Binding-site contacts:
Ligand atom P1 contacts residue TYR79 of chain 1.A at 3.7 Å.
Ligand atom N3 contacts residue TYR109 of chain 1.A at 3.5 Å.
Ligand atom O5P contacts residue ARG81 of chain 1.A at 2.8 Å (salt-bridge).
Ligand atom C2' contacts residue TYR109 of chain 1.A at 3.7 Å (hydrophobic).
Ligand atom C2' contacts residue TYR107 of chain 1.A at 3.7 Å (hydrophobic).
Ligand atom O4P contacts residue CA1 of chain 1.C at 3.1 Å.
Ligand atom P1 contacts residue LYS78 of chain 1.A at 3.9 Å.
Ligand atom N3 contacts residue LEU83 of chain 1.A at 3.9 Å.
Ligand atom O2 contacts residue TYR109 of chain 1.A at 4.1 Å.
Ligand atom C4' contacts residue ARG81 of chain 1.A at 3.8 Å.
Ligand atom O2P contacts residue LYS78 of chain 1.A at 2.8 Å (salt-bridge).
Ligand atom C5M contacts residue TYR107 of chain 1.A at 3.7 Å (hydrophobic).
Ligand atom C3' contacts residue TYR107 of chain 1.A at 3.9 Å (hydrophobic).
Ligand atom O4P contacts residue ASP40 of chain 1.A at 3.4 Å (salt-bridge).
Ligand atom O5' contacts residue ARG35 of chain 1.A at 3.7 Å.
Ligand atom C5 contacts residue LEU83 of chain 1.A at 4.0 Å (hydrophobic).
Ligand atom P2 contacts residue CA1 of chain 1.C at 4.1 Å.
Ligand atom O4P contacts residue ARG35 of chain 1.A at 3.0 Å (salt-bridge).
Ligand atom O4 contacts residue LEU37 of chain 1.A at 3.8 Å.
Ligand atom C5' contacts residue ARG81 of chain 1.A at 4.1 Å.
Ligand atom C5M contacts residue LEU36 of chain 1.A at 4.0 Å (hydrophobic).
Ligand atom C5' contacts residue TYR107 of chain 1.A at 3.6 Å (hydrophobic).
Ligand atom C2 contacts residue ASP77 of chain 1.A at 4.0 Å.
Ligand atom O2 contacts residue ASP77 of chain 1.A at 3.9 Å.
Ligand atom O4P contacts residue TYR107 of chain 1.A at 4.1 Å.
Ligand atom C4 contacts residue TYR109 of chain 1.A at 3.8 Å (hydrophobic).
Ligand atom O4' contacts residue ARG81 of chain 1.A at 3.0 Å (salt-bridge).
Ligand atom O1P contacts residue TYR79 of chain 1.A at 2.7 Å (h-bond).
Ligand atom O4 contacts residue LEU83 of chain 1.A at 3.6 Å.
Ligand atom C5 contacts residue TYR107 of chain 1.A at 3.9 Å (hydrophobic).
Ligand atom P2 contacts residue ARG35 of chain 1.A at 3.6 Å.
Ligand atom O2P contacts residue TYR79 of chain 1.A at 3.6 Å (h-bond).
Ligand atom P2 contacts residue ARG81 of chain 1.A at 3.9 Å.
Ligand atom O4 contacts residue TYR109 of chain 1.A at 4.0 Å.
Ligand atom O5P contacts residue ARG35 of chain 1.A at 3.0 Å (salt-bridge).
Ligand atom O5' contacts residue ARG81 of chain 1.A at 3.0 Å (salt-bridge).
Ligand atom C5M contacts residue ARG35 of chain 1.A at 3.7 Å.
Ligand atom C2 contacts residue TYR109 of chain 1.A at 3.9 Å (hydrophobic).
Ligand atom C4 contacts residue LEU83 of chain 1.A at 3.7 Å (hydrophobic).
Ligand atom O3' contacts residue LYS78 of chain 1.A at 3.5 Å.

Sequence of chain 1.A:
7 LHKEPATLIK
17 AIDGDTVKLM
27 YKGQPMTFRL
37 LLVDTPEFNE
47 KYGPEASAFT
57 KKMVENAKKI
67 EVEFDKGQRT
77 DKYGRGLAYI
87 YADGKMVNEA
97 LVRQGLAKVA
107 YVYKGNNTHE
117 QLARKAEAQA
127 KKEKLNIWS

This small molecule binds to this protein.
Small molecule (SMILES): Cc1cn([C@H]2C[C@H](OP(=O)(O)O)[C@@H](COP(=O)(O)O)O2)c(=O)[nH]c1=O